The protein below binds the small molecule below.
Small molecule (SMILES): CC(=O)N[C@@H]1[C@@H](O)[C@H](O)[C@@H](CO)O[C@H]1O

Sequence of chain 1.A:
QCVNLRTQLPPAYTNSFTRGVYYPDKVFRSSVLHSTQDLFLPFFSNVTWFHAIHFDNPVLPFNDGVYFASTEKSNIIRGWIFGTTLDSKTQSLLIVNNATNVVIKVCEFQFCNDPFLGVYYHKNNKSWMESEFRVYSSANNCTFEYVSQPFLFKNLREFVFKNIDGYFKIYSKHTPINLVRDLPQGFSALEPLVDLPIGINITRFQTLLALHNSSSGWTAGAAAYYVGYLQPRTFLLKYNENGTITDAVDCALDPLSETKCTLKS

Binding-site contacts:
Ligand atom C1 contacts residue ASN149 of chain 1.A at 1.5 Å.
Ligand atom C7 contacts residue ASN148 of chain 1.A at 4.5 Å.
Ligand atom C5 contacts residue ASN149 of chain 1.A at 3.8 Å.
Ligand atom C8 contacts residue ASN149 of chain 1.A at 4.3 Å.
Ligand atom C4 contacts residue ASN149 of chain 1.A at 4.3 Å.
Ligand atom C7 contacts residue ASN149 of chain 1.A at 3.2 Å.
Ligand atom C2 contacts residue ASN149 of chain 1.A at 2.5 Å.
Ligand atom O7 contacts residue ASN149 of chain 1.A at 3.1 Å (h-bond).
Ligand atom N2 contacts residue ASN149 of chain 1.A at 2.9 Å (h-bond).
Ligand atom C3 contacts residue ASN149 of chain 1.A at 3.8 Å.
Ligand atom O5 contacts residue ASN149 of chain 1.A at 2.4 Å (h-bond).
Ligand atom C8 contacts residue ASN148 of chain 1.A at 3.7 Å.